Sequence of chain 1.A:
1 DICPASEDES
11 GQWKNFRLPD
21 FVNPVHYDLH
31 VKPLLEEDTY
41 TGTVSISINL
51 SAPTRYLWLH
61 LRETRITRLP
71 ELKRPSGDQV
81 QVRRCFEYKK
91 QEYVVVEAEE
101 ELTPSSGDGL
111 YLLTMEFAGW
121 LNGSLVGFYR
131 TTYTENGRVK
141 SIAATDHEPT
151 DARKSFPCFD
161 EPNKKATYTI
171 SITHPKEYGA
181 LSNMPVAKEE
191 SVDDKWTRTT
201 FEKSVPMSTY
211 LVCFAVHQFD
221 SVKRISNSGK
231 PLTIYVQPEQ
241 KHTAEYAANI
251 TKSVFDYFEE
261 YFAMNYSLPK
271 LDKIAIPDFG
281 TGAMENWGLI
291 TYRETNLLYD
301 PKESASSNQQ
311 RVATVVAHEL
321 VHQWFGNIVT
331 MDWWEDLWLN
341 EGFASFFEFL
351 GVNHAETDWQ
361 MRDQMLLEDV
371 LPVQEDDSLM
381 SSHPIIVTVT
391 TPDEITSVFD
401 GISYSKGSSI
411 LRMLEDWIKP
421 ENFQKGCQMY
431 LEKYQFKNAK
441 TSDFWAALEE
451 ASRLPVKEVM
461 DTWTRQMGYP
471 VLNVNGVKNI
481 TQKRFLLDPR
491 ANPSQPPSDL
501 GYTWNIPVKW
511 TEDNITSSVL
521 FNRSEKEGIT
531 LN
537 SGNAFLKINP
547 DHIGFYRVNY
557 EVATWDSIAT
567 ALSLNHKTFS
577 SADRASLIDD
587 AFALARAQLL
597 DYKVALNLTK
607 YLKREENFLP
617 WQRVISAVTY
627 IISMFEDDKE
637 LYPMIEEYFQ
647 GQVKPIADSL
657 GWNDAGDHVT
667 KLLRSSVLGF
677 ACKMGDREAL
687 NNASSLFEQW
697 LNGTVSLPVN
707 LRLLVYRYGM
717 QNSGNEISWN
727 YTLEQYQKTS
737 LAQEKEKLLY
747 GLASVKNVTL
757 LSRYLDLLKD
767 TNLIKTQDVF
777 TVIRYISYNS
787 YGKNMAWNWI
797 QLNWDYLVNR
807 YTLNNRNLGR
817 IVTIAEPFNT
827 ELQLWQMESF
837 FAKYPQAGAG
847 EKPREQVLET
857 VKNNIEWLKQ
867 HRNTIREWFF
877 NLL

The small molecule below binds the protein below.
Small molecule (SMILES): CC(=O)N[C@H]1[C@H](O[C@H]2[C@H](O)[C@@H](NC(C)=O)CO[C@@H]2CO)O[C@H](CO)[C@@H](O)[C@@H]1O

Binding-site contacts:
Ligand atom O5 contacts residue ASN753 of chain 1.A at 2.3 Å (h-bond).
Ligand atom O7 contacts residue ASN753 of chain 1.A at 3.3 Å (h-bond).
Ligand atom C2 contacts residue ASN753 of chain 1.A at 2.5 Å.
Ligand atom O7 contacts residue LYS752 of chain 1.A at 4.3 Å.
Ligand atom C7 contacts residue ASN753 of chain 1.A at 3.4 Å.
Ligand atom C6 contacts residue GLU722 of chain 1.A at 3.8 Å.
Ligand atom C4 contacts residue ASN753 of chain 1.A at 4.2 Å.
Ligand atom C1 contacts residue ASN753 of chain 1.A at 1.4 Å.
Ligand atom O6 contacts residue GLU722 of chain 1.A at 3.0 Å (salt-bridge).
Ligand atom N2 contacts residue ASN753 of chain 1.A at 3.0 Å (h-bond).
Ligand atom C5 contacts residue ASN753 of chain 1.A at 3.6 Å.
Ligand atom C5 contacts residue THR755 of chain 1.A at 4.3 Å.
Ligand atom C3 contacts residue ASN753 of chain 1.A at 3.9 Å.
Ligand atom O5 contacts residue THR755 of chain 1.A at 4.4 Å.
Ligand atom C6 contacts residue THR755 of chain 1.A at 4.4 Å.
Ligand atom O5 contacts residue LEU756 of chain 1.A at 4.2 Å.